Sequence of chain 1.A:
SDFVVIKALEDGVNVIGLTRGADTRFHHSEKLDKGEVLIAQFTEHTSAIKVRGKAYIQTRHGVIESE

Sequence of chain 2.D:
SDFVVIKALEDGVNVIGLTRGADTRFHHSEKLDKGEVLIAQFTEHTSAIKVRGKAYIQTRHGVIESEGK

Binding-site contacts:
Ligand atom CA contacts residue THR23 of chain 2.D at 3.6 Å.
Ligand atom O contacts residue ARG24 of chain 2.D at 3.5 Å.
Ligand atom CH2 contacts residue VAL19 of chain 1.A at 3.9 Å (hydrophobic).
Ligand atom N contacts residue ARG24 of chain 2.D at 3.9 Å.
Ligand atom CA contacts residue SER51 of chain 2.D at 3.9 Å.
Ligand atom C contacts residue GLY25 of chain 2.D at 3.2 Å.
Ligand atom CD1 contacts residue SER51 of chain 2.D at 3.6 Å.
Ligand atom CH2 contacts residue GLY21 of chain 1.A at 3.7 Å.
Ligand atom N contacts residue GLY25 of chain 2.D at 2.7 Å (h-bond).
Ligand atom O contacts residue SER51 of chain 2.D at 2.6 Å (h-bond).
Ligand atom CZ2 contacts residue ALA44 of chain 1.A at 3.9 Å (hydrophobic).
Ligand atom CE2 contacts residue THR50 of chain 1.A at 3.6 Å.
Ligand atom O contacts residue THR47 of chain 1.A at 3.3 Å.
Ligand atom O contacts residue GLY25 of chain 2.D at 3.1 Å (h-bond).
Ligand atom CD1 contacts residue GLN45 of chain 1.A at 3.5 Å.
Ligand atom CZ3 contacts residue GLY21 of chain 1.A at 3.9 Å.
Ligand atom CB contacts residue THR28 of chain 2.D at 3.5 Å.
Ligand atom OXT contacts residue GLY25 of chain 2.D at 3.6 Å.
Ligand atom OXT contacts residue THR47 of chain 1.A at 2.4 Å (h-bond).
Ligand atom C contacts residue SER51 of chain 2.D at 3.5 Å.
Ligand atom CD1 contacts residue THR47 of chain 1.A at 3.8 Å.
Ligand atom CB contacts residue SER51 of chain 2.D at 3.4 Å.
Ligand atom N contacts residue ASP27 of chain 2.D at 3.2 Å (salt-bridge).
Ligand atom NE1 contacts residue THR50 of chain 1.A at 3.7 Å.
Ligand atom CD2 contacts residue THR50 of chain 1.A at 3.8 Å.
Ligand atom OXT contacts residue HIS49 of chain 1.A at 3.7 Å.
Ligand atom N contacts residue THR28 of chain 2.D at 3.0 Å (h-bond).
Ligand atom CB contacts residue THR23 of chain 2.D at 3.7 Å.
Ligand atom CA contacts residue THR28 of chain 2.D at 3.2 Å.
Ligand atom OXT contacts residue THR50 of chain 1.A at 3.0 Å (h-bond).
Ligand atom N contacts residue THR23 of chain 2.D at 2.6 Å (h-bond).
Ligand atom CZ2 contacts residue ILE53 of chain 1.A at 3.8 Å (hydrophobic).
Ligand atom C contacts residue THR47 of chain 1.A at 3.4 Å.
Ligand atom CZ2 contacts residue THR50 of chain 1.A at 3.9 Å.
Ligand atom CE3 contacts residue HIS31 of chain 1.A at 3.9 Å.
Ligand atom O contacts residue THR23 of chain 2.D at 3.9 Å.
Ligand atom CA contacts residue GLY25 of chain 2.D at 3.3 Å.
Ligand atom CG contacts residue SER51 of chain 2.D at 3.9 Å.
Ligand atom NE1 contacts residue GLN45 of chain 1.A at 2.8 Å (h-bond).
Ligand atom CD1 contacts residue THR50 of chain 1.A at 3.9 Å.

A small-molecule ligand and the protein it binds are described below.
Small molecule (SMILES): N[C@@H](Cc1c[nH]c2ccccc12)C(=O)O